Sequence of chain 1.A:
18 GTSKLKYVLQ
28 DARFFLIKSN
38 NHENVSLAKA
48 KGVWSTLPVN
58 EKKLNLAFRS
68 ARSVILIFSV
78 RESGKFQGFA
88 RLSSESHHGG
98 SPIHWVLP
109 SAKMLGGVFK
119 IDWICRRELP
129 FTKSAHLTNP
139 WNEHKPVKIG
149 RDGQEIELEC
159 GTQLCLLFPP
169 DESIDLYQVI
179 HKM

A protein and the small-molecule ligand that binds it are described below.
Small molecule (SMILES): CC(=O)Nc1cccnc1

Binding-site contacts:
Ligand atom C07 contacts residue LEU104 of chain 1.A at 4.5 Å (hydrophobic).
Ligand atom N09 contacts residue LEU54 of chain 1.A at 3.5 Å.
Ligand atom C02 contacts residue LEU104 of chain 1.A at 4.2 Å (hydrophobic).
Ligand atom C06 contacts residue LEU113 of chain 1.A at 4.0 Å (hydrophobic).
Ligand atom N04 contacts residue TRP51 of chain 1.A at 4.3 Å.
Ligand atom C08 contacts residue LEU54 of chain 1.A at 3.7 Å (hydrophobic).
Ligand atom C06 contacts residue LEU104 of chain 1.A at 3.6 Å (hydrophobic).
Ligand atom C05 contacts residue LEU113 of chain 1.A at 3.5 Å (hydrophobic).
Ligand atom C10 contacts residue SER52 of chain 1.A at 4.0 Å.
Ligand atom C07 contacts residue PRO105 of chain 1.A at 3.9 Å (hydrophobic).
Ligand atom C10 contacts residue LEU113 of chain 1.A at 4.0 Å (hydrophobic).
Ligand atom C10 contacts residue LEU54 of chain 1.A at 3.8 Å (hydrophobic).
Ligand atom C05 contacts residue LEU104 of chain 1.A at 4.4 Å (hydrophobic).
Ligand atom C02 contacts residue TRP51 of chain 1.A at 3.7 Å (hydrophobic).
Ligand atom N09 contacts residue THR53 of chain 1.A at 4.2 Å.
Ligand atom C02 contacts residue SER52 of chain 1.A at 3.4 Å.
Ligand atom C10 contacts residue THR53 of chain 1.A at 3.7 Å.
Ligand atom C02 contacts residue ASN41 of chain 1.A at 4.0 Å.
Ligand atom C02 contacts residue LEU113 of chain 1.A at 4.4 Å (hydrophobic).
Ligand atom N04 contacts residue LEU104 of chain 1.A at 4.3 Å.
Ligand atom C01 contacts residue TRP102 of chain 1.A at 3.4 Å (hydrophobic).
Ligand atom C10 contacts residue ASP150 of chain 1.A at 4.1 Å.
Ligand atom C05 contacts residue SER52 of chain 1.A at 3.9 Å.
Ligand atom C06 contacts residue PRO105 of chain 1.A at 4.3 Å (hydrophobic).
Ligand atom N04 contacts residue SER52 of chain 1.A at 2.8 Å (h-bond).
Ligand atom O03 contacts residue SER52 of chain 1.A at 4.5 Å.
Ligand atom N04 contacts residue LEU113 of chain 1.A at 3.3 Å.
Ligand atom C05 contacts residue THR53 of chain 1.A at 4.3 Å.
Ligand atom O03 contacts residue ASN41 of chain 1.A at 3.1 Å (h-bond).
Ligand atom O03 contacts residue LEU104 of chain 1.A at 4.1 Å.
Ligand atom O03 contacts residue TRP51 of chain 1.A at 3.9 Å.
Ligand atom N04 contacts residue THR53 of chain 1.A at 4.1 Å.
Ligand atom C01 contacts residue ASN41 of chain 1.A at 4.3 Å.
Ligand atom C01 contacts residue SER52 of chain 1.A at 3.1 Å.
Ligand atom N09 contacts residue ASP150 of chain 1.A at 3.8 Å.
Ligand atom C01 contacts residue TRP51 of chain 1.A at 3.5 Å (hydrophobic).